This small molecule binds to this protein.
Small molecule (SMILES): O=C(O)CCC(=O)C(=O)O

Sequence of chain 1.A:
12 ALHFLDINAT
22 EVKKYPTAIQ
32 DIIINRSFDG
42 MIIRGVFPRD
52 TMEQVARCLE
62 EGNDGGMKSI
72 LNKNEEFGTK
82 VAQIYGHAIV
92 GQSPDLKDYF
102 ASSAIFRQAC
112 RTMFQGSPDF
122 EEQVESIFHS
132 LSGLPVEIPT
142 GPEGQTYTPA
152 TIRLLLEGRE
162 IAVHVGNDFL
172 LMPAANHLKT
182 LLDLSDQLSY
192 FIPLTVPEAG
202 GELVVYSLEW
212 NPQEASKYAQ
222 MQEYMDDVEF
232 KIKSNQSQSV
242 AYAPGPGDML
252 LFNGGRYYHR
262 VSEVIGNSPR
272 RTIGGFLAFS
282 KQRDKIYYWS

Binding-site contacts:
Ligand atom C1 contacts residue PHE253 of chain 1.A at 4.0 Å (hydrophobic).
Ligand atom O5 contacts residue HIS165 of chain 1.A at 3.0 Å.
Ligand atom O4 contacts residue PHE192 of chain 1.A at 4.1 Å.
Ligand atom O3 contacts residue ARG271 of chain 1.A at 4.0 Å.
Ligand atom O2 contacts residue PHE253 of chain 1.A at 3.8 Å.
Ligand atom C2 contacts residue NI1 of chain 1.C at 2.8 Å.
Ligand atom O4 contacts residue ARG271 of chain 1.A at 2.8 Å (salt-bridge).
Ligand atom O3 contacts residue PHE192 of chain 1.A at 4.1 Å.
Ligand atom C5 contacts residue ILE162 of chain 1.A at 4.0 Å (hydrophobic).
Ligand atom C5 contacts residue PHE192 of chain 1.A at 4.0 Å (hydrophobic).
Ligand atom O1 contacts residue HIS260 of chain 1.A at 3.0 Å (h-bond).
Ligand atom C2 contacts residue HIS260 of chain 1.A at 3.6 Å.
Ligand atom C1 contacts residue HIS260 of chain 1.A at 3.6 Å.
Ligand atom O1 contacts residue NI1 of chain 1.C at 2.1 Å (h-bond).
Ligand atom C3 contacts residue LEU204 of chain 1.A at 4.2 Å (hydrophobic).
Ligand atom C5 contacts residue ARG154 of chain 1.A at 3.5 Å.
Ligand atom C3 contacts residue PHE192 of chain 1.A at 4.0 Å (hydrophobic).
Ligand atom O1 contacts residue SER190 of chain 1.A at 2.6 Å (h-bond).
Ligand atom O2 contacts residue NI1 of chain 1.C at 4.1 Å.
Ligand atom C4 contacts residue PHE192 of chain 1.A at 4.0 Å (hydrophobic).
Ligand atom O5 contacts residue NI1 of chain 1.C at 2.2 Å (h-bond).
Ligand atom C3 contacts residue VAL262 of chain 1.A at 4.0 Å (hydrophobic).
Ligand atom O1 contacts residue PHE253 of chain 1.A at 4.3 Å.
Ligand atom O1 contacts residue PHE277 of chain 1.A at 3.8 Å.
Ligand atom O5 contacts residue HIS260 of chain 1.A at 3.1 Å.
Ligand atom C1 contacts residue SER190 of chain 1.A at 3.4 Å.
Ligand atom O2 contacts residue PHE192 of chain 1.A at 3.4 Å.
Ligand atom O3 contacts residue ARG154 of chain 1.A at 2.7 Å (salt-bridge).
Ligand atom C4 contacts residue ARG154 of chain 1.A at 3.4 Å.
Ligand atom O1 contacts residue HIS165 of chain 1.A at 4.2 Å.
Ligand atom C5 contacts residue THR273 of chain 1.A at 3.7 Å.
Ligand atom O3 contacts residue THR273 of chain 1.A at 2.7 Å (h-bond).
Ligand atom O4 contacts residue VAL262 of chain 1.A at 3.6 Å.
Ligand atom O2 contacts residue SER190 of chain 1.A at 3.2 Å.
Ligand atom C4 contacts residue ILE162 of chain 1.A at 4.2 Å (hydrophobic).
Ligand atom C5 contacts residue ARG271 of chain 1.A at 3.8 Å.
Ligand atom C2 contacts residue HIS165 of chain 1.A at 4.2 Å.
Ligand atom O4 contacts residue THR273 of chain 1.A at 3.8 Å.
Ligand atom O4 contacts residue ILE162 of chain 1.A at 3.8 Å.
Ligand atom C1 contacts residue NI1 of chain 1.C at 2.8 Å.